The small molecule below binds the protein below.
Small molecule (SMILES): CC(=O)N[C@@H]1[C@@H](O)[C@H](O)[C@@H](CO)O[C@H]1O

Binding-site contacts:
Ligand atom C7 contacts residue GLN770 of chain 1.A at 3.5 Å.
Ligand atom C7 contacts residue ASN771 of chain 1.A at 4.1 Å.
Ligand atom O5 contacts residue ASN771 of chain 1.A at 2.3 Å (h-bond).
Ligand atom N2 contacts residue ASN771 of chain 1.A at 3.5 Å (h-bond).
Ligand atom C4 contacts residue ASN771 of chain 1.A at 4.2 Å.
Ligand atom O3 contacts residue ASN771 of chain 1.A at 2.6 Å (h-bond).
Ligand atom O7 contacts residue GLN770 of chain 1.A at 3.0 Å.
Ligand atom N2 contacts residue GLN770 of chain 1.A at 4.3 Å.
Ligand atom C3 contacts residue ASN771 of chain 1.A at 3.4 Å.
Ligand atom O7 contacts residue ASN771 of chain 1.A at 3.9 Å.
Ligand atom C1 contacts residue ASN771 of chain 1.A at 1.4 Å.
Ligand atom C2 contacts residue ASN771 of chain 1.A at 2.5 Å.
Ligand atom C5 contacts residue ASN771 of chain 1.A at 3.6 Å.
Ligand atom C8 contacts residue GLN770 of chain 1.A at 4.1 Å.
Ligand atom O7 contacts residue PRO767 of chain 1.A at 4.0 Å.

Sequence of chain 1.A:
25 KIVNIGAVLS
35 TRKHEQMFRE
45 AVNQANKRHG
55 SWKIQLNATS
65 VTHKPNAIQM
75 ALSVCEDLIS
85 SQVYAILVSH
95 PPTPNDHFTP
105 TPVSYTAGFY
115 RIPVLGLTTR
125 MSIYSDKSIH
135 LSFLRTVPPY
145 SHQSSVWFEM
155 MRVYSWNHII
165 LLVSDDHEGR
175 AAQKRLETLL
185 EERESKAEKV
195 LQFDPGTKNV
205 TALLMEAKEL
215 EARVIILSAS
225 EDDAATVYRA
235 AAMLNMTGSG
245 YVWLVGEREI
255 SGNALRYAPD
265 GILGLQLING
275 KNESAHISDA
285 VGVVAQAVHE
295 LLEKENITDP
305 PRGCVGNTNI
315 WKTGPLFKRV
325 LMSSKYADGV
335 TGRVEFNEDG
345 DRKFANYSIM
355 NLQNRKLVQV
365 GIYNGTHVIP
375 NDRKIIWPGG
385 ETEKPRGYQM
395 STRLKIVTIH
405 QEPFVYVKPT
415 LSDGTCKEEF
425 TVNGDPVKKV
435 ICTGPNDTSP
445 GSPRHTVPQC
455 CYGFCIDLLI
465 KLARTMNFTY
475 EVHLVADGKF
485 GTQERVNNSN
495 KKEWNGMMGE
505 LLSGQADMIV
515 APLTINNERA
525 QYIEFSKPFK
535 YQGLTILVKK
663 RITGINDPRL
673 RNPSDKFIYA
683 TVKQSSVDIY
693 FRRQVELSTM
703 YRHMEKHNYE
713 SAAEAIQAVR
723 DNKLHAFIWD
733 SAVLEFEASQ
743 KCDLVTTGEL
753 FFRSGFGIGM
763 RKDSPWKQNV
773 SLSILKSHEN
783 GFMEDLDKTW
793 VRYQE